Sequence of chain 1.A:
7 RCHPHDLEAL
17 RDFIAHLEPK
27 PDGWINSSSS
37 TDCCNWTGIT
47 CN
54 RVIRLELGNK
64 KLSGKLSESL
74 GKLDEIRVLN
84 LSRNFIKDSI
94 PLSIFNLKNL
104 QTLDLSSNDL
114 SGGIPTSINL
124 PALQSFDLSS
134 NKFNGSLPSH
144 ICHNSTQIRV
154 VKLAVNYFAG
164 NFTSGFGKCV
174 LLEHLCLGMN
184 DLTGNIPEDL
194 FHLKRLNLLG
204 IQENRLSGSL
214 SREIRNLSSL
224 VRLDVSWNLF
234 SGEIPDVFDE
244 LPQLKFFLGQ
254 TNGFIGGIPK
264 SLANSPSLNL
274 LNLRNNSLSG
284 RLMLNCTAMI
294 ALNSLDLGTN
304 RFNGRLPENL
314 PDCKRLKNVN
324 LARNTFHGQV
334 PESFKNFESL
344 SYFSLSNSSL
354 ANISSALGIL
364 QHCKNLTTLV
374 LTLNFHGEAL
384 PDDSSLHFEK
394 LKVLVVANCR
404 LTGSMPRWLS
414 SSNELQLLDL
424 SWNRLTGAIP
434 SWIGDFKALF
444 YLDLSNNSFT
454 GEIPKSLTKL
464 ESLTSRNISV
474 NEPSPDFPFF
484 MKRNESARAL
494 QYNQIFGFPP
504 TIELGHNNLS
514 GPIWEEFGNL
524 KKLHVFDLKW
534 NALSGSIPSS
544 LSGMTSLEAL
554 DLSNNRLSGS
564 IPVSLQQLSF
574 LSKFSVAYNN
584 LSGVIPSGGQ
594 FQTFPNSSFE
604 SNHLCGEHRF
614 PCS

Binding-site contacts:
Ligand atom O6 contacts residue ARG403 of chain 1.A at 3.2 Å.
Ligand atom C8 contacts residue HIS509 of chain 1.A at 3.6 Å.
Ligand atom C1 contacts residue TRP425 of chain 1.A at 4.1 Å (hydrophobic).
Ligand atom O3 contacts residue TRP425 of chain 1.A at 4.4 Å.
Ligand atom C3 contacts residue TRP425 of chain 1.A at 4.5 Å (hydrophobic).
Ligand atom C5 contacts residue ARG403 of chain 1.A at 4.2 Å.
Ligand atom C3 contacts residue ASN449 of chain 1.A at 3.7 Å.
Ligand atom O7 contacts residue ASN449 of chain 1.A at 3.3 Å (h-bond).
Ligand atom O6 contacts residue ASN401 of chain 1.A at 3.6 Å (h-bond).
Ligand atom C1 contacts residue ASN449 of chain 1.A at 1.4 Å.
Ligand atom C6 contacts residue TRP425 of chain 1.A at 4.1 Å (hydrophobic).
Ligand atom C2 contacts residue TRP425 of chain 1.A at 4.1 Å (hydrophobic).
Ligand atom C5 contacts residue TRP425 of chain 1.A at 4.1 Å (hydrophobic).
Ligand atom N2 contacts residue ASN449 of chain 1.A at 2.8 Å (h-bond).
Ligand atom O5 contacts residue TRP425 of chain 1.A at 3.7 Å.
Ligand atom C7 contacts residue TRP425 of chain 1.A at 4.4 Å (hydrophobic).
Ligand atom C4 contacts residue TRP425 of chain 1.A at 4.0 Å (hydrophobic).
Ligand atom C6 contacts residue ASN401 of chain 1.A at 3.5 Å.
Ligand atom O7 contacts residue TRP425 of chain 1.A at 3.3 Å.
Ligand atom C2 contacts residue ASN449 of chain 1.A at 2.3 Å.
Ligand atom C5 contacts residue ASN449 of chain 1.A at 3.6 Å.
Ligand atom C4 contacts residue ASN449 of chain 1.A at 4.1 Å.
Ligand atom C6 contacts residue ARG403 of chain 1.A at 4.1 Å.
Ligand atom O5 contacts residue ASN449 of chain 1.A at 2.3 Å (h-bond).
Ligand atom O3 contacts residue GLU488 of chain 1.A at 3.9 Å.
Ligand atom C7 contacts residue ASN449 of chain 1.A at 3.4 Å.
Ligand atom O6 contacts residue TRP425 of chain 1.A at 3.4 Å (h-bond).

A small-molecule ligand and the protein it binds are described below.
Small molecule (SMILES): CC(=O)N[C@@H]1[C@@H](O)[C@H](O)[C@@H](CO)O[C@H]1O